This protein binds this small molecule.
Small molecule (SMILES): CC(=O)N[C@H]1[C@H](O[C@H]2[C@H](O)[C@@H](NC(C)=O)CO[C@@H]2CO)O[C@H](CO)[C@@H](O)[C@@H]1O

Binding-site contacts:
Ligand atom C8 contacts residue LEU922 of chain 1.B at 4.1 Å (hydrophobic).
Ligand atom O7 contacts residue ASN717 of chain 1.B at 3.2 Å (h-bond).
Ligand atom O5 contacts residue GLN926 of chain 1.B at 4.4 Å.
Ligand atom C6 contacts residue LEU922 of chain 1.B at 4.2 Å (hydrophobic).
Ligand atom O5 contacts residue ASN717 of chain 1.B at 2.3 Å (h-bond).
Ligand atom O7 contacts residue GLN1071 of chain 1.B at 3.7 Å.
Ligand atom C5 contacts residue ASN717 of chain 1.B at 3.7 Å.
Ligand atom C3 contacts residue LEU922 of chain 1.B at 4.2 Å (hydrophobic).
Ligand atom C1 contacts residue LEU922 of chain 1.B at 4.2 Å (hydrophobic).
Ligand atom C4 contacts residue ASN717 of chain 1.B at 4.2 Å.
Ligand atom O7 contacts residue LEU922 of chain 1.B at 3.4 Å.
Ligand atom N2 contacts residue ASN717 of chain 1.B at 2.9 Å (h-bond).
Ligand atom C2 contacts residue GLN1071 of chain 1.B at 4.1 Å.
Ligand atom C4 contacts residue LEU922 of chain 1.B at 4.3 Å (hydrophobic).
Ligand atom C5 contacts residue LEU922 of chain 1.B at 3.8 Å (hydrophobic).
Ligand atom C1 contacts residue GLN1071 of chain 1.B at 3.7 Å.
Ligand atom C2 contacts residue ASN717 of chain 1.B at 2.5 Å.
Ligand atom C7 contacts residue ASN717 of chain 1.B at 3.3 Å.
Ligand atom O4 contacts residue LEU922 of chain 1.B at 3.8 Å.
Ligand atom C6 contacts residue GLN926 of chain 1.B at 3.8 Å.
Ligand atom C7 contacts residue LEU922 of chain 1.B at 3.8 Å (hydrophobic).
Ligand atom O5 contacts residue GLN1071 of chain 1.B at 3.7 Å.
Ligand atom C5 contacts residue GLN926 of chain 1.B at 4.1 Å.
Ligand atom O6 contacts residue GLN926 of chain 1.B at 2.6 Å (h-bond).
Ligand atom O6 contacts residue PHE718 of chain 1.B at 4.5 Å.
Ligand atom O6 contacts residue LEU922 of chain 1.B at 4.2 Å.
Ligand atom C3 contacts residue ASN717 of chain 1.B at 3.8 Å.
Ligand atom C8 contacts residue ASN717 of chain 1.B at 4.4 Å.
Ligand atom C1 contacts residue ASN717 of chain 1.B at 1.4 Å.

Sequence of chain 1.B:
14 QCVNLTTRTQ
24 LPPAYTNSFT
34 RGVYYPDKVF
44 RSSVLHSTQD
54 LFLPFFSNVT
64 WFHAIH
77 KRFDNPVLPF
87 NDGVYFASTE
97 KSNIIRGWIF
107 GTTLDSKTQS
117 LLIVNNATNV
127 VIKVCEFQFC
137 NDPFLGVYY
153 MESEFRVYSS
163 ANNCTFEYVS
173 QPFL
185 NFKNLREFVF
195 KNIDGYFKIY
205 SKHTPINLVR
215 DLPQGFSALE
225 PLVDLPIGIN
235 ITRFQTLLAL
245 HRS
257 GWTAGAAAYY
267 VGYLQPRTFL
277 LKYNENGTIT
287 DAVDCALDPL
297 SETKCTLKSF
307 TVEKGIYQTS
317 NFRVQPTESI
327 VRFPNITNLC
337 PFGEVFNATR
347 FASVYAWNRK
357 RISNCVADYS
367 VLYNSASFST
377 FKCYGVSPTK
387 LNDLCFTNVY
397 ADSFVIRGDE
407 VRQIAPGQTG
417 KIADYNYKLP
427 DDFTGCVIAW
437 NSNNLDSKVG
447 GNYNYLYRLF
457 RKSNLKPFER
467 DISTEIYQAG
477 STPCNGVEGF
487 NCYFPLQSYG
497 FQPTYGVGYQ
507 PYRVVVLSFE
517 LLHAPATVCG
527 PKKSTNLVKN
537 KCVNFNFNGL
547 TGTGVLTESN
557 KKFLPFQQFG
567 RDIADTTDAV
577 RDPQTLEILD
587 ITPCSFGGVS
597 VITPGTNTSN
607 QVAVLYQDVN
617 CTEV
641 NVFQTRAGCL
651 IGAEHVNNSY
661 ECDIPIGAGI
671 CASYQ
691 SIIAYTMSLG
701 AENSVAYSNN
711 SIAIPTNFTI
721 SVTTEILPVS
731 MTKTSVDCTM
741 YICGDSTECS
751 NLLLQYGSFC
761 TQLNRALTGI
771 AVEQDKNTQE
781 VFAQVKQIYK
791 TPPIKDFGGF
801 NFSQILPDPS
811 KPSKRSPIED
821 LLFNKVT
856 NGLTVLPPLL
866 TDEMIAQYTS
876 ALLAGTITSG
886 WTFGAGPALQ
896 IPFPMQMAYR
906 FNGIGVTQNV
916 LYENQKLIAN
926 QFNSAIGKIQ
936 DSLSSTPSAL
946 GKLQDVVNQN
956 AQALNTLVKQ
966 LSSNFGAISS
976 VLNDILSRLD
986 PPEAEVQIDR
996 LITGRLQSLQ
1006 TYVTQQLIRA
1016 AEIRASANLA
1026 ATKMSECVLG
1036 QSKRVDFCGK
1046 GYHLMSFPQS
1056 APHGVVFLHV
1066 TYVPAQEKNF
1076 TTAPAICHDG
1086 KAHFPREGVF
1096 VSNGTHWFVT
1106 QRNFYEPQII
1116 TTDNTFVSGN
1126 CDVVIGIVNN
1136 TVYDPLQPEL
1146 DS